This small molecule binds to this protein.
Small molecule (SMILES): CCCCCCCCCCCC[N+](C)(C)CCCS(=O)(=O)O

Sequence of chain 5.A:
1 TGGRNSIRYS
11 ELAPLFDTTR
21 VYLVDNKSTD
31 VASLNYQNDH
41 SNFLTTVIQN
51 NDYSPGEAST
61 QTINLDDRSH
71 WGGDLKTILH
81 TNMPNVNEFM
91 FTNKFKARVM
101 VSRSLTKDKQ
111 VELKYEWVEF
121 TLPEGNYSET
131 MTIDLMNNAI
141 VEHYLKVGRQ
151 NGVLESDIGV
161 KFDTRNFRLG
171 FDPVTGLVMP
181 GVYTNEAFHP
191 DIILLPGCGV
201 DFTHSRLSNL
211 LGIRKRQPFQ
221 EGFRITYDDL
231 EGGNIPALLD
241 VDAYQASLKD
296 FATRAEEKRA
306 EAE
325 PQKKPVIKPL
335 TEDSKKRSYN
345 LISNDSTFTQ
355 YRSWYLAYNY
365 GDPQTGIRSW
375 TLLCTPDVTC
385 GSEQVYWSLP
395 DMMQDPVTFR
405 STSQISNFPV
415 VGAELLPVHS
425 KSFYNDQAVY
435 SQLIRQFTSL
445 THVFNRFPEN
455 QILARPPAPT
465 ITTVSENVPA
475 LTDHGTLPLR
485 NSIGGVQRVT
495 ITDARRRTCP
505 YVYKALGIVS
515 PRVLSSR

Binding-site contacts:
Ligand atom S1 contacts residue ARG98 of chain 5.A at 4.4 Å.
Ligand atom C14 contacts residue ARG224 of chain 5.A at 4.5 Å.
Ligand atom C1 contacts residue ARG98 of chain 5.A at 3.2 Å.
Ligand atom O1S contacts residue ARG98 of chain 5.A at 3.6 Å.
Ligand atom C3 contacts residue TRP117 of chain 5.A at 3.5 Å (hydrophobic).
Ligand atom N1 contacts residue ARG224 of chain 5.A at 4.2 Å.
Ligand atom O1S contacts residue THR226 of chain 5.A at 4.3 Å.
Ligand atom N1 contacts residue TRP117 of chain 5.A at 4.1 Å.
Ligand atom C16 contacts residue TRP117 of chain 5.A at 3.7 Å (hydrophobic).
Ligand atom N1 contacts residue ARG98 of chain 5.A at 4.3 Å.
Ligand atom C3 contacts residue ARG98 of chain 5.A at 3.2 Å.
Ligand atom C2 contacts residue ARG224 of chain 5.A at 3.8 Å.
Ligand atom C16 contacts residue ARG224 of chain 5.A at 4.0 Å.
Ligand atom C15 contacts residue ARG224 of chain 5.A at 3.3 Å.
Ligand atom C3 contacts residue ARG224 of chain 5.A at 3.5 Å.
Ligand atom C1 contacts residue ARG224 of chain 5.A at 3.8 Å.
Ligand atom C2 contacts residue ARG98 of chain 5.A at 3.4 Å.
Ligand atom C15 contacts residue TRP117 of chain 5.A at 4.2 Å (hydrophobic).
Ligand atom O3S contacts residue THR226 of chain 5.A at 4.0 Å.
Ligand atom C13 contacts residue ARG224 of chain 5.A at 4.1 Å.
Ligand atom O1S contacts residue ASP228 of chain 5.A at 3.6 Å.